This small molecule binds to this protein.
Small molecule (SMILES): CC(=O)N[C@@H]1[C@@H](O)[C@H](O)[C@@H](CO)O[C@H]1O

Sequence of chain 1.A:
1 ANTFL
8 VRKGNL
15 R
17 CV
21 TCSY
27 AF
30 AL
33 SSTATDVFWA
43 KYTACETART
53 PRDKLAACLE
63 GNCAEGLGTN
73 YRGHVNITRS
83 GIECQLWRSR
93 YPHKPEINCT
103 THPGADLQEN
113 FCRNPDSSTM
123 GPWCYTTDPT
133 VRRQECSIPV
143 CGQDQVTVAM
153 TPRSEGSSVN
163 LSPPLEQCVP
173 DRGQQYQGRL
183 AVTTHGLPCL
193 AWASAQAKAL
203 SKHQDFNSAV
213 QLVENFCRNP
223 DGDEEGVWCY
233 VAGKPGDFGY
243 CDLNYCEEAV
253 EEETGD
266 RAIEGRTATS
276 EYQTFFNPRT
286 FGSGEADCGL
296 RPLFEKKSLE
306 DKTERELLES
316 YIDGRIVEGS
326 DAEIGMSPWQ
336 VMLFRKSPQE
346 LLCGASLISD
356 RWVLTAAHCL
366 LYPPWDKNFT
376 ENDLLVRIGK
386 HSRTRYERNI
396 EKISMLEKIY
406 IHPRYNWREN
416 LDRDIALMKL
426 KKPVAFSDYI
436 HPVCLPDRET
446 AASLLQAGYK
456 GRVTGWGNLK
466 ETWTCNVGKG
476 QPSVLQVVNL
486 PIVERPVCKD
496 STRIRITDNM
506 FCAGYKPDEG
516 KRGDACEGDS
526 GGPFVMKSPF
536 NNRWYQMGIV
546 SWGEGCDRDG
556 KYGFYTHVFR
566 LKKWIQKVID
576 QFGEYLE

Binding-site contacts:
Ligand atom N2 contacts residue ASN373 of chain 1.A at 3.0 Å (h-bond).
Ligand atom C8 contacts residue ASN373 of chain 1.A at 4.2 Å.
Ligand atom C1 contacts residue ASN373 of chain 1.A at 1.4 Å.
Ligand atom C3 contacts residue ASN373 of chain 1.A at 3.9 Å.
Ligand atom C8 contacts residue LEU366 of chain 1.A at 4.3 Å (hydrophobic).
Ligand atom C2 contacts residue ASN373 of chain 1.A at 2.6 Å.
Ligand atom C8 contacts residue ILE406 of chain 1.A at 4.4 Å (hydrophobic).
Ligand atom C5 contacts residue ASN373 of chain 1.A at 3.6 Å.
Ligand atom C7 contacts residue ASN373 of chain 1.A at 4.0 Å.
Ligand atom O5 contacts residue ASN373 of chain 1.A at 2.3 Å (h-bond).
Ligand atom C4 contacts residue ASN373 of chain 1.A at 4.2 Å.